Sequence of chain 1.B:
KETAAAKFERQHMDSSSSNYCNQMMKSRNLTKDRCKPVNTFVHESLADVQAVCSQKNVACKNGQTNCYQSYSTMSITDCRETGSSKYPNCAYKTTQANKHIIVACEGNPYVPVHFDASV

Binding-site contacts:
Ligand atom N21 contacts residue HIS119 of chain 1.B at 3.9 Å.
Ligand atom C19 contacts residue GLN11 of chain 1.B at 4.5 Å.
Ligand atom PT contacts residue HIS119 of chain 1.B at 4.5 Å.
Ligand atom C22 contacts residue HIS119 of chain 1.B at 3.4 Å.
Ligand atom PT contacts residue PHE120 of chain 1.B at 4.5 Å.
Ligand atom N18 contacts residue PHE120 of chain 1.B at 4.0 Å.
Ligand atom C19 contacts residue HIS119 of chain 1.B at 4.3 Å.
Ligand atom C17 contacts residue PHE120 of chain 1.B at 4.4 Å (hydrophobic).
Ligand atom C17 contacts residue ASP121 of chain 1.B at 4.3 Å.

A small-molecule ligand and the protein it binds are described below.
Small molecule (SMILES): CN[Pt](Cl)(Cl)N(C)C